Binding-site contacts:
Ligand atom O5 contacts residue ASN193 of chain 1.B at 2.4 Å (h-bond).
Ligand atom C1 contacts residue MET214 of chain 1.B at 3.8 Å (hydrophobic).
Ligand atom C1 contacts residue ASN193 of chain 1.B at 1.5 Å.
Ligand atom O5 contacts residue SER170 of chain 1.B at 3.5 Å (h-bond).
Ligand atom O5 contacts residue MET214 of chain 1.B at 3.6 Å.
Ligand atom C7 contacts residue CYS161 of chain 1.B at 3.7 Å (hydrophobic).
Ligand atom C8 contacts residue PRO166 of chain 1.B at 3.9 Å (hydrophobic).
Ligand atom O7 contacts residue TYR168 of chain 1.B at 2.6 Å (h-bond).
Ligand atom O5 contacts residue VAL169 of chain 1.B at 3.3 Å.
Ligand atom O7 contacts residue PRO166 of chain 1.B at 3.7 Å.
Ligand atom O7 contacts residue CYS161 of chain 1.B at 3.3 Å (h-bond).
Ligand atom N2 contacts residue ASN193 of chain 1.B at 2.9 Å (h-bond).
Ligand atom C5 contacts residue MET214 of chain 1.B at 4.2 Å (hydrophobic).
Ligand atom C4 contacts residue VAL169 of chain 1.B at 4.2 Å (hydrophobic).
Ligand atom C3 contacts residue ASN193 of chain 1.B at 3.8 Å.
Ligand atom O3 contacts residue TYR168 of chain 1.B at 3.4 Å.
Ligand atom C1 contacts residue TYR168 of chain 1.B at 3.8 Å (hydrophobic).
Ligand atom O7 contacts residue VAL169 of chain 1.B at 4.2 Å.
Ligand atom C7 contacts residue CYS167 of chain 1.B at 4.1 Å (hydrophobic).
Ligand atom C2 contacts residue ASN193 of chain 1.B at 2.4 Å.
Ligand atom O6 contacts residue SER170 of chain 1.B at 2.6 Å (h-bond).
Ligand atom C7 contacts residue TYR168 of chain 1.B at 3.8 Å (hydrophobic).
Ligand atom O6 contacts residue TYR168 of chain 1.B at 3.9 Å.
Ligand atom C4 contacts residue ASN193 of chain 1.B at 4.2 Å.
Ligand atom O7 contacts residue ASN193 of chain 1.B at 4.0 Å.
Ligand atom C8 contacts residue TYR163 of chain 1.B at 3.9 Å (hydrophobic).
Ligand atom O7 contacts residue CYS167 of chain 1.B at 3.0 Å (h-bond).
Ligand atom C1 contacts residue VAL169 of chain 1.B at 3.5 Å (hydrophobic).
Ligand atom C7 contacts residue ASN193 of chain 1.B at 3.6 Å.
Ligand atom C6 contacts residue SER170 of chain 1.B at 3.8 Å.
Ligand atom C7 contacts residue PRO166 of chain 1.B at 4.2 Å (hydrophobic).
Ligand atom C4 contacts residue TYR168 of chain 1.B at 3.7 Å (hydrophobic).
Ligand atom C5 contacts residue ASN193 of chain 1.B at 3.7 Å.
Ligand atom C2 contacts residue TYR168 of chain 1.B at 4.0 Å (hydrophobic).
Ligand atom C3 contacts residue TYR168 of chain 1.B at 4.1 Å (hydrophobic).
Ligand atom C8 contacts residue TYR162 of chain 1.B at 3.5 Å (hydrophobic).
Ligand atom O5 contacts residue TYR168 of chain 1.B at 3.7 Å.
Ligand atom C2 contacts residue VAL169 of chain 1.B at 3.8 Å (hydrophobic).
Ligand atom O6 contacts residue MET214 of chain 1.B at 3.7 Å.
Ligand atom C5 contacts residue TYR168 of chain 1.B at 4.0 Å (hydrophobic).

Sequence of chain 1.B:
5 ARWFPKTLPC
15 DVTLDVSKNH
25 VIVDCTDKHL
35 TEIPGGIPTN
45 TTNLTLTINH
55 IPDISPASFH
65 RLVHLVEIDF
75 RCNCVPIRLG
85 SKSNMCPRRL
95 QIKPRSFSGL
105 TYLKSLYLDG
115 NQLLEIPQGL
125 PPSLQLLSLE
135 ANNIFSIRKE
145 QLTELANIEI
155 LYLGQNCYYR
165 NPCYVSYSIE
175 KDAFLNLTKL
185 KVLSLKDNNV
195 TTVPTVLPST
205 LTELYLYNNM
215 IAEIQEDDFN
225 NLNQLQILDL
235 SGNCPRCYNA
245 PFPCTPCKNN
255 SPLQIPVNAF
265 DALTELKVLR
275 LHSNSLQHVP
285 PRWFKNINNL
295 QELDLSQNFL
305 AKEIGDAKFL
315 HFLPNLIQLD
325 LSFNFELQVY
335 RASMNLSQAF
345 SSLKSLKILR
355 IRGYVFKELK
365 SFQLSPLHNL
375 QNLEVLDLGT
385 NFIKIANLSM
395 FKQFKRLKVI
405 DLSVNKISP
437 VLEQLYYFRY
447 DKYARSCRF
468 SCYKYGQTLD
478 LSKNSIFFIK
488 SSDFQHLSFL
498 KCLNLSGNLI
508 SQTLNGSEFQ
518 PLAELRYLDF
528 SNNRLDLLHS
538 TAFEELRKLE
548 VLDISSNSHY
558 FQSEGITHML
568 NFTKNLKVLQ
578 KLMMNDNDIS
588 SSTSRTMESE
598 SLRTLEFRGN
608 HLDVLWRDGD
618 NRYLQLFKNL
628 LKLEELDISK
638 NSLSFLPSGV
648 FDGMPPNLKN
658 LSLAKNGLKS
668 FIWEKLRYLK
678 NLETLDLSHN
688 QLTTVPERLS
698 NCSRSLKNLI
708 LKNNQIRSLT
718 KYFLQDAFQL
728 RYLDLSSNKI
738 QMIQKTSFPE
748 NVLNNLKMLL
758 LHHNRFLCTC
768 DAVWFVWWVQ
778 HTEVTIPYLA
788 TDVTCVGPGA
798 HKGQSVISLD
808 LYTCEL

This small molecule binds to this protein.
Small molecule (SMILES): CC(=O)N[C@H]1[C@H](O[C@H]2[C@H](O)[C@@H](NC(C)=O)CO[C@@H]2CO)O[C@H](CO)[C@@H](O)[C@@H]1O